A protein and the small-molecule ligand that binds it are described below.
Small molecule (SMILES): CC(=O)N[C@@H]1[C@@H](O)[C@H](O)[C@@H](CO)O[C@H]1O

Sequence of chain 1.B:
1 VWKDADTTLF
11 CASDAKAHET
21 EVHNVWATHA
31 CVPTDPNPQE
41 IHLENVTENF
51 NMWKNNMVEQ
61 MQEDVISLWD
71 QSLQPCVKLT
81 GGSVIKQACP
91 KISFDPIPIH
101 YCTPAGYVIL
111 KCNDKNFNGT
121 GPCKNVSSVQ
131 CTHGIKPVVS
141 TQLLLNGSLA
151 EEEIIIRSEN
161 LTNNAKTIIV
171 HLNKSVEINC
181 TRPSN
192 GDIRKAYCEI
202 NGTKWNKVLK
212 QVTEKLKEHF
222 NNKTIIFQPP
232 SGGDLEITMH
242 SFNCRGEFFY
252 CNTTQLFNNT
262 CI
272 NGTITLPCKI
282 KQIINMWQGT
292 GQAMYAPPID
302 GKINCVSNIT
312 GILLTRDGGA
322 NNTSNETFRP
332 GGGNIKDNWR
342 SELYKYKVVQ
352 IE

Binding-site contacts:
Ligand atom C6 contacts residue LYS205 of chain 1.B at 3.5 Å.
Ligand atom O7 contacts residue THR274 of chain 1.B at 4.0 Å.
Ligand atom C7 contacts residue ASN202 of chain 1.B at 3.6 Å.
Ligand atom C4 contacts residue ASN202 of chain 1.B at 4.2 Å.
Ligand atom C1 contacts residue THR204 of chain 1.B at 4.2 Å.
Ligand atom C5 contacts residue LYS205 of chain 1.B at 4.2 Å.
Ligand atom O7 contacts residue ASN202 of chain 1.B at 4.4 Å.
Ligand atom C1 contacts residue LYS205 of chain 1.B at 4.2 Å.
Ligand atom O5 contacts residue LYS205 of chain 1.B at 3.3 Å.
Ligand atom O5 contacts residue THR204 of chain 1.B at 4.3 Å.
Ligand atom C5 contacts residue THR204 of chain 1.B at 4.2 Å.
Ligand atom C1 contacts residue ASN202 of chain 1.B at 1.4 Å.
Ligand atom C8 contacts residue ASN202 of chain 1.B at 3.9 Å.
Ligand atom C3 contacts residue ASN202 of chain 1.B at 3.8 Å.
Ligand atom O5 contacts residue ASN202 of chain 1.B at 2.4 Å (h-bond).
Ligand atom N2 contacts residue ASN202 of chain 1.B at 2.9 Å (h-bond).
Ligand atom C2 contacts residue ASN202 of chain 1.B at 2.4 Å.
Ligand atom O6 contacts residue THR204 of chain 1.B at 3.9 Å.
Ligand atom O6 contacts residue LYS205 of chain 1.B at 3.3 Å.
Ligand atom C5 contacts residue ASN202 of chain 1.B at 3.6 Å.